Sequence of chain 1.A:
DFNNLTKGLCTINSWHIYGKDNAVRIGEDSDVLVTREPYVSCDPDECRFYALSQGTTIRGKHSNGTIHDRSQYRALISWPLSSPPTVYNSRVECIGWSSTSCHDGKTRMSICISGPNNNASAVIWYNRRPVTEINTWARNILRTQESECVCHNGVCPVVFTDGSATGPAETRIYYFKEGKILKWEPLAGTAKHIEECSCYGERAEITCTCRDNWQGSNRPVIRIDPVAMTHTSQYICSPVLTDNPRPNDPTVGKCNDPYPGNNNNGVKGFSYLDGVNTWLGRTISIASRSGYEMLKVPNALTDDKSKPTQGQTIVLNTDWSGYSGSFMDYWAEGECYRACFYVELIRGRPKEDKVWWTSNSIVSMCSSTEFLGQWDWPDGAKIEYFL

Sequence of chain 4.A:
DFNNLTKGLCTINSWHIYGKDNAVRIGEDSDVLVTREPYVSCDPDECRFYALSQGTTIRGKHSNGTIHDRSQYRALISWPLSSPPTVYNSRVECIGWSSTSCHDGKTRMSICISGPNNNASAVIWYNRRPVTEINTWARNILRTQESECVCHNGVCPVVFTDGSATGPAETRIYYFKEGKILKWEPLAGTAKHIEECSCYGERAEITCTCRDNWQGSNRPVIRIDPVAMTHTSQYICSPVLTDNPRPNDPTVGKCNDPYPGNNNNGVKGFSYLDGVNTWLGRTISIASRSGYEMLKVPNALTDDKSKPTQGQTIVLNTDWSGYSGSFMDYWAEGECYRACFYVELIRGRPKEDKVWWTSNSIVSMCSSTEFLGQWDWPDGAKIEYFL

Binding-site contacts:
Ligand atom C8 contacts residue ASN118 of chain 4.A at 3.5 Å.
Ligand atom O4 contacts residue ILE286 of chain 1.A at 3.3 Å.
Ligand atom O5 contacts residue GLN374 of chain 1.A at 3.5 Å (h-bond).
Ligand atom O2 contacts residue LEU295 of chain 1.A at 3.4 Å.
Ligand atom C6 contacts residue GLN310 of chain 1.A at 3.4 Å.
Ligand atom O6 contacts residue GLN374 of chain 1.A at 3.1 Å.
Ligand atom O6 contacts residue ASP249 of chain 1.A at 2.7 Å (salt-bridge).
Ligand atom O4 contacts residue ASP249 of chain 1.A at 3.5 Å (salt-bridge).
Ligand atom O5 contacts residue ASN119 of chain 4.A at 2.5 Å (h-bond).
Ligand atom C6 contacts residue PRO308 of chain 1.A at 3.5 Å (hydrophobic).
Ligand atom C6 contacts residue THR309 of chain 1.A at 3.5 Å.
Ligand atom C6 contacts residue LEU372 of chain 1.A at 3.4 Å (hydrophobic).
Ligand atom O3 contacts residue ARG282 of chain 1.A at 3.3 Å (salt-bridge).
Ligand atom C3 contacts residue GLY311 of chain 1.A at 3.1 Å.
Ligand atom C1 contacts residue ASN119 of chain 4.A at 2.7 Å.
Ligand atom O3 contacts residue GLN310 of chain 1.A at 3.4 Å.
Ligand atom O4 contacts residue ARG282 of chain 1.A at 3.6 Å (salt-bridge).
Ligand atom O5 contacts residue GLY373 of chain 1.A at 3.5 Å.
Ligand atom O6 contacts residue THR309 of chain 1.A at 3.3 Å (h-bond).
Ligand atom O4 contacts residue GLU293 of chain 1.A at 2.8 Å (salt-bridge).
Ligand atom O3 contacts residue GLU293 of chain 1.A at 2.6 Å (salt-bridge).
Ligand atom O2 contacts residue ASN248 of chain 1.A at 3.1 Å (h-bond).
Ligand atom O3 contacts residue GLY311 of chain 1.A at 3.0 Å (h-bond).
Ligand atom C3 contacts residue ASN248 of chain 1.A at 3.7 Å.
Ligand atom O4 contacts residue ARG246 of chain 1.A at 3.2 Å (salt-bridge).
Ligand atom O5 contacts residue ASP249 of chain 1.A at 3.3 Å (salt-bridge).
Ligand atom C6 contacts residue ASP249 of chain 1.A at 3.6 Å.
Ligand atom O6 contacts residue LYS307 of chain 1.A at 2.9 Å (salt-bridge).
Ligand atom O6 contacts residue ILE284 of chain 1.A at 2.7 Å (h-bond).
Ligand atom O3 contacts residue ASP249 of chain 1.A at 2.8 Å (salt-bridge).
Ligand atom O2 contacts residue GLY311 of chain 1.A at 3.1 Å.
Ligand atom C3 contacts residue ASP249 of chain 1.A at 3.3 Å.
Ligand atom C8 contacts residue PHE371 of chain 1.A at 3.6 Å (hydrophobic).
Ligand atom O3 contacts residue ASN248 of chain 1.A at 2.6 Å (h-bond).
Ligand atom C4 contacts residue GLU293 of chain 1.A at 3.5 Å.
Ligand atom O4 contacts residue PRO308 of chain 1.A at 3.5 Å.
Ligand atom C6 contacts residue ILE284 of chain 1.A at 3.3 Å (hydrophobic).
Ligand atom C3 contacts residue GLU293 of chain 1.A at 3.3 Å.
Ligand atom C6 contacts residue MAN1 of chain 4.C at 3.7 Å.
Ligand atom O6 contacts residue MAN1 of chain 4.C at 3.1 Å.

A protein and the small-molecule ligand that binds it are described below.
Small molecule (SMILES): CC(=O)N[C@H]1[C@H](O[C@H]2[C@H](O)[C@@H](NC(C)=O)CO[C@@H]2CO)O[C@H](CO)[C@@H](O[C@@H]2O[C@H](CO)[C@@H](O)[C@H](O[C@H]3O[C@H](CO)[C@@H](O)[C@H](O)[C@@H]3O[C@H]3O[C@H](CO)[C@@H](O)[C@H](O)[C@@H]3O[C@H]3O[C@H](CO)[C@@H](O)[C@H](O)[C@@H]3O)[C@@H]2O)[C@@H]1O